Binding-site contacts:
Ligand atom C26 contacts residue LYS70 of chain 1.A at 3.3 Å.
Ligand atom C21 contacts residue TYR130 of chain 1.A at 3.6 Å (hydrophobic).
Ligand atom C2 contacts residue GLN63 of chain 1.A at 3.5 Å.
Ligand atom C29 contacts residue ARG173 of chain 5.A at 3.8 Å.
Ligand atom C8 contacts residue ASN57 of chain 1.A at 3.5 Å.
Ligand atom C22 contacts residue THR107 of chain 1.A at 3.6 Å.
Ligand atom C16 contacts residue ASN53 of chain 1.A at 3.6 Å.
Ligand atom C31 contacts residue GLN179 of chain 5.A at 3.7 Å.
Ligand atom O24 contacts residue LYS70 of chain 1.A at 2.9 Å (salt-bridge).
Ligand atom C28 contacts residue ARG173 of chain 5.A at 3.5 Å.
Ligand atom C31 contacts residue LYS70 of chain 1.A at 3.7 Å.
Ligand atom C22 contacts residue ASN53 of chain 1.A at 3.6 Å.
Ligand atom C32 contacts residue ARG173 of chain 5.A at 3.7 Å.
Ligand atom C27 contacts residue LYS70 of chain 1.A at 3.6 Å.
Ligand atom C16 contacts residue THR107 of chain 1.A at 3.5 Å.
Ligand atom C23 contacts residue LYS70 of chain 1.A at 3.5 Å.
Ligand atom C6 contacts residue ASN53 of chain 1.A at 3.6 Å.
Ligand atom N3 contacts residue ARG173 of chain 5.A at 3.6 Å.
Ligand atom C8 contacts residue LEU56 of chain 1.A at 3.5 Å (hydrophobic).
Ligand atom C11 contacts residue LYS70 of chain 1.A at 3.8 Å.
Ligand atom O14 contacts residue ASN57 of chain 1.A at 3.0 Å (h-bond).
Ligand atom C25 contacts residue SER178 of chain 5.A at 3.7 Å.
Ligand atom C2 contacts residue ARG173 of chain 5.A at 3.7 Å.
Ligand atom C25 contacts residue ASN57 of chain 1.A at 3.5 Å.
Ligand atom C6 contacts residue ASN57 of chain 1.A at 3.5 Å.
Ligand atom C31 contacts residue SER178 of chain 5.A at 3.5 Å.
Ligand atom N4 contacts residue ASN57 of chain 1.A at 2.7 Å (h-bond).
Ligand atom C22 contacts residue TYR130 of chain 1.A at 3.5 Å (hydrophobic).
Ligand atom C5 contacts residue ASN57 of chain 1.A at 3.7 Å.
Ligand atom C30 contacts residue GLN176 of chain 5.A at 3.7 Å.
Ligand atom C1 contacts residue LYS70 of chain 1.A at 3.4 Å.
Ligand atom C2 contacts residue LYS70 of chain 1.A at 3.8 Å.
Ligand atom C17 contacts residue THR107 of chain 1.A at 3.4 Å.
Ligand atom C32 contacts residue GLN63 of chain 1.A at 3.5 Å.
Ligand atom C10 contacts residue MET66 of chain 1.A at 3.3 Å (hydrophobic).
Ligand atom N3 contacts residue GLN63 of chain 1.A at 2.8 Å (h-bond).
Ligand atom C22 contacts residue ALA105 of chain 1.A at 3.7 Å (hydrophobic).
Ligand atom C27 contacts residue ARG173 of chain 5.A at 3.6 Å.
Ligand atom C18 contacts residue THR107 of chain 1.A at 3.5 Å.
Ligand atom C23 contacts residue ASN57 of chain 1.A at 3.6 Å.

Sequence of chain 5.A:
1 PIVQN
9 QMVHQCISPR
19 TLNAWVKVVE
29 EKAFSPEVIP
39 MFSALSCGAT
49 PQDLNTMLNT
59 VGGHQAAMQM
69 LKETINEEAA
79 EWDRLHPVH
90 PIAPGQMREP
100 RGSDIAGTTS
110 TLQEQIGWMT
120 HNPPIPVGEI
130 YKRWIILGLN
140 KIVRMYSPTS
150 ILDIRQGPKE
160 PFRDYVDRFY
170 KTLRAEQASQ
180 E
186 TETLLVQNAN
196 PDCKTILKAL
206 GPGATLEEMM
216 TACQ

Sequence of chain 1.A:
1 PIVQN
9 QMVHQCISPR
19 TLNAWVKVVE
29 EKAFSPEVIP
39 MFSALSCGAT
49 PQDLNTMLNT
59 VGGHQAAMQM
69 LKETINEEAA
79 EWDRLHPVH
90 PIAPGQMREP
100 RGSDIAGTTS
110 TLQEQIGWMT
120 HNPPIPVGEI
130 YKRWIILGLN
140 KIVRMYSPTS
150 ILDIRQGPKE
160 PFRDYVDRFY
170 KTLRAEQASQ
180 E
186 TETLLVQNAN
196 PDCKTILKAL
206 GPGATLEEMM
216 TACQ

This protein binds this small molecule.
Small molecule (SMILES): Cc1[nH]c2ccccc2c1CC(=O)N[C@@H](Cc1ccccc1)C(=O)N(C)c1ccccc1